This small molecule binds to this protein.
Small molecule (SMILES): N[C@H](CCCCC(=O)O)C(=O)O

Sequence of chain 1.C:
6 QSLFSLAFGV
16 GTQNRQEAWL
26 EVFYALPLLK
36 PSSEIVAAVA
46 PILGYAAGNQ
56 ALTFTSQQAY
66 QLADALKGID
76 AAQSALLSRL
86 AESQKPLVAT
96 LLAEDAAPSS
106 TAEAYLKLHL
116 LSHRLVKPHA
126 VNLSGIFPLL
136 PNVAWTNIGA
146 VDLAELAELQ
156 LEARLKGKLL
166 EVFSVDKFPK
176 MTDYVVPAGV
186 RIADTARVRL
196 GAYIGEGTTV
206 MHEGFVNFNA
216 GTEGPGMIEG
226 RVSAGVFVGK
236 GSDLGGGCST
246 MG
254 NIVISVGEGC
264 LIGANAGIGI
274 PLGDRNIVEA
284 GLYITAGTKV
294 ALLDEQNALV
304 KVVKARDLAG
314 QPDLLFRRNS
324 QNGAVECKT

Sequence of chain 1.B:
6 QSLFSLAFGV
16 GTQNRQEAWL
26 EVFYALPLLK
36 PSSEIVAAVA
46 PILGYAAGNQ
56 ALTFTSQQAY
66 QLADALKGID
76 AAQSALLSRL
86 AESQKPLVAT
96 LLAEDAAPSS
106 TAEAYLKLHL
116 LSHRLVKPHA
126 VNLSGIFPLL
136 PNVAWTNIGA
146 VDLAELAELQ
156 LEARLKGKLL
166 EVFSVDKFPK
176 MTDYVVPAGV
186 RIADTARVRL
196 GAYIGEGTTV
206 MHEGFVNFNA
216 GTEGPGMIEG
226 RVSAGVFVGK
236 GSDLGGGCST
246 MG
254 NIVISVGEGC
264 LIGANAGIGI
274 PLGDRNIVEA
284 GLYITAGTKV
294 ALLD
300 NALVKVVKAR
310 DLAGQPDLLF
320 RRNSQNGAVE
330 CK

Binding-site contacts:
Ligand atom O contacts residue ALA229 of chain 1.C at 3.8 Å.
Ligand atom OAD contacts residue MET222 of chain 1.B at 4.0 Å.
Ligand atom CAF contacts residue MET222 of chain 1.B at 4.3 Å (hydrophobic).
Ligand atom OAB contacts residue ARG194 of chain 1.C at 2.8 Å (salt-bridge).
Ligand atom OAD contacts residue ARG186 of chain 1.B at 3.0 Å (salt-bridge).
Ligand atom N contacts residue SER228 of chain 1.C at 4.3 Å.
Ligand atom CAG contacts residue GLU224 of chain 1.B at 4.4 Å.
Ligand atom C contacts residue ALA229 of chain 1.C at 3.8 Å (hydrophobic).
Ligand atom O contacts residue SER228 of chain 1.C at 3.4 Å.
Ligand atom OXT contacts residue ALA229 of chain 1.C at 3.0 Å (h-bond).
Ligand atom CAH contacts residue ARG194 of chain 1.C at 3.4 Å.
Ligand atom CA contacts residue GLU224 of chain 1.B at 3.9 Å.
Ligand atom OAB contacts residue ARG186 of chain 1.B at 3.1 Å (salt-bridge).
Ligand atom OXT contacts residue SER228 of chain 1.C at 3.8 Å.
Ligand atom CAJ contacts residue PHE132 of chain 1.C at 3.7 Å (hydrophobic).
Ligand atom OAB contacts residue PHE132 of chain 1.C at 3.9 Å.
Ligand atom CAJ contacts residue ARG194 of chain 1.C at 3.6 Å.
Ligand atom CAH contacts residue ASN212 of chain 1.C at 4.3 Å.
Ligand atom CAH contacts residue MET206 of chain 1.B at 3.6 Å (hydrophobic).
Ligand atom CB contacts residue GLU224 of chain 1.B at 3.1 Å.
Ligand atom CB contacts residue MET206 of chain 1.B at 4.4 Å (hydrophobic).
Ligand atom CAF contacts residue MET206 of chain 1.B at 3.6 Å (hydrophobic).
Ligand atom C contacts residue SER228 of chain 1.C at 3.7 Å.
Ligand atom CAJ contacts residue MET206 of chain 1.B at 4.0 Å (hydrophobic).
Ligand atom CAH contacts residue PHE132 of chain 1.C at 4.4 Å (hydrophobic).
Ligand atom N contacts residue GLU224 of chain 1.B at 3.3 Å (salt-bridge).
Ligand atom OXT contacts residue ASN212 of chain 1.C at 3.1 Å (h-bond).
Ligand atom C contacts residue ASN212 of chain 1.C at 3.3 Å.
Ligand atom OAB contacts residue PHE173 of chain 1.C at 4.4 Å.
Ligand atom OAB contacts residue MET206 of chain 1.B at 3.6 Å.
Ligand atom O contacts residue ASN212 of chain 1.C at 3.1 Å (h-bond).
Ligand atom OAD contacts residue PHE132 of chain 1.C at 3.6 Å.
Ligand atom CAJ contacts residue ARG186 of chain 1.B at 3.6 Å.
Ligand atom O contacts residue PHE210 of chain 1.C at 4.1 Å.